Sequence of chain 3.A:
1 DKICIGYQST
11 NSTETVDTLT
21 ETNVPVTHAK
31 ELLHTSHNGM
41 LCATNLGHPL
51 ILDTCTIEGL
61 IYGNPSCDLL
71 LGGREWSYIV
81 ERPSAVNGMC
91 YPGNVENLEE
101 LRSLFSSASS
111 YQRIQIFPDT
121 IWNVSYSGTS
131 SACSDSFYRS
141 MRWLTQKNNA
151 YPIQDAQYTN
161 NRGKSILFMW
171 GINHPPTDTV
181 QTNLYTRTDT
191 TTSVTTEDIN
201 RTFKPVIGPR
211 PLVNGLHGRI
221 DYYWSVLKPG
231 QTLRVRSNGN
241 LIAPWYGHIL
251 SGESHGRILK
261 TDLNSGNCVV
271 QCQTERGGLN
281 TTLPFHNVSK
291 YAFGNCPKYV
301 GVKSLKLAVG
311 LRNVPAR

Binding-site contacts:
Ligand atom O9 contacts residue TYR91 of chain 3.A at 3.5 Å (h-bond).
Ligand atom O5 contacts residue SER127 of chain 3.A at 3.6 Å (h-bond).
Ligand atom O6 contacts residue GLN146 of chain 3.A at 2.7 Å (h-bond).
Ligand atom O6 contacts residue GLY128 of chain 3.A at 3.4 Å.
Ligand atom O1 contacts residue SER127 of chain 3.A at 2.9 Å (h-bond).
Ligand atom O9 contacts residue VAL180 of chain 3.A at 3.8 Å.
Ligand atom O6 contacts residue THR145 of chain 3.A at 3.1 Å (h-bond).
Ligand atom O2 contacts residue SER127 of chain 3.A at 2.7 Å (h-bond).
Ligand atom C11 contacts residue TRP143 of chain 3.A at 3.8 Å (hydrophobic).
Ligand atom O6 contacts residue THR129 of chain 3.A at 2.6 Å (h-bond).
Ligand atom O3 contacts residue SER125 of chain 3.A at 2.9 Å (h-bond).
Ligand atom O4 contacts residue ASN183 of chain 3.A at 3.6 Å.
Ligand atom C6 contacts residue GLN146 of chain 3.A at 2.9 Å.
Ligand atom C9 contacts residue TYR91 of chain 3.A at 3.7 Å (hydrophobic).
Ligand atom O8 contacts residue TRP143 of chain 3.A at 3.7 Å.
Ligand atom O6 contacts residue ASN183 of chain 3.A at 3.8 Å.
Ligand atom C5 contacts residue LEU184 of chain 3.A at 3.4 Å (hydrophobic).
Ligand atom C1 contacts residue SER127 of chain 3.A at 3.6 Å.
Ligand atom C4 contacts residue LEU184 of chain 3.A at 3.7 Å (hydrophobic).
Ligand atom O8 contacts residue TYR91 of chain 3.A at 2.8 Å (h-bond).
Ligand atom C4 contacts residue THR129 of chain 3.A at 3.1 Å.
Ligand atom O9 contacts residue PRO176 of chain 3.A at 3.6 Å.
Ligand atom O6 contacts residue VAL180 of chain 3.A at 3.4 Å.
Ligand atom O1A contacts residue SER130 of chain 3.A at 3.4 Å.
Ligand atom O1A contacts residue SER131 of chain 3.A at 2.8 Å (h-bond).
Ligand atom C9 contacts residue VAL180 of chain 3.A at 3.8 Å (hydrophobic).
Ligand atom C6 contacts residue VAL180 of chain 3.A at 3.5 Å (hydrophobic).
Ligand atom N5 contacts residue THR129 of chain 3.A at 2.8 Å (h-bond).
Ligand atom C7 contacts residue TRP143 of chain 3.A at 3.7 Å (hydrophobic).
Ligand atom C2 contacts residue SER127 of chain 3.A at 3.1 Å.
Ligand atom C6 contacts residue LEU184 of chain 3.A at 3.5 Å (hydrophobic).
Ligand atom C5 contacts residue THR129 of chain 3.A at 3.5 Å.
Ligand atom C6 contacts residue ASN183 of chain 3.A at 3.8 Å.
Ligand atom O1B contacts residue SER130 of chain 3.A at 3.1 Å (h-bond).
Ligand atom O10 contacts residue LEU184 of chain 3.A at 3.2 Å.
Ligand atom C8 contacts residue TYR91 of chain 3.A at 3.8 Å (hydrophobic).
Ligand atom C11 contacts residue GLY128 of chain 3.A at 3.5 Å.
Ligand atom C11 contacts residue THR145 of chain 3.A at 3.8 Å.
Ligand atom O4 contacts residue THR129 of chain 3.A at 3.5 Å (h-bond).
Ligand atom C1 contacts residue SER130 of chain 3.A at 3.7 Å.

This small molecule binds to this protein.
Small molecule (SMILES): CC(=O)N[C@H]1[C@H](O[C@H]2[C@@H](O)[C@@H](CO)O[C@@H](O[C@H]3[C@H](O)[C@@H](O)[C@H](O)O[C@@H]3CO)[C@@H]2O)O[C@H](CO)[C@@H](O[C@@H]2O[C@H](CO[C@]3(C(=O)O)C[C@H](O)[C@@H](NC(C)=O)[C@H]([C@H](O)[C@H](O)CO)O3)[C@H](O)[C@H](O)[C@H]2O)[C@@H]1O